Sequence of chain 1.A:
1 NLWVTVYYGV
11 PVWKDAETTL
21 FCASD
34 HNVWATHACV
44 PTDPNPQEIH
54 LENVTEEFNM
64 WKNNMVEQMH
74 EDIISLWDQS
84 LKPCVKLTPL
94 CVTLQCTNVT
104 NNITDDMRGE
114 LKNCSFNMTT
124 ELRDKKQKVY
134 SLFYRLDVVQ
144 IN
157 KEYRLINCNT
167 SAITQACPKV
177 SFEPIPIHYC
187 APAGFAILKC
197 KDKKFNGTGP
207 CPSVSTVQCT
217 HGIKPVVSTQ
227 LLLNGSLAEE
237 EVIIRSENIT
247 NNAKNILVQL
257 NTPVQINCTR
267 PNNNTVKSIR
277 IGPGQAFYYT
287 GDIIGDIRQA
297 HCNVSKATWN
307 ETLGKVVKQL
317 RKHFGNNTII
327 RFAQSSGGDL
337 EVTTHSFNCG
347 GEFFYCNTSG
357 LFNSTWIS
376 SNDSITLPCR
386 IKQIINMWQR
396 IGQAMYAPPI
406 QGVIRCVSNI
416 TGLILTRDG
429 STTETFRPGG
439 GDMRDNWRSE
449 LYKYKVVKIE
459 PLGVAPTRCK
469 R

Binding-site contacts:
Ligand atom O6 contacts residue TRP362 of chain 1.A at 3.5 Å.
Ligand atom O5 contacts residue TRP362 of chain 1.A at 3.5 Å.
Ligand atom C1 contacts residue ASN306 of chain 1.A at 1.5 Å.
Ligand atom C5 contacts residue TRP362 of chain 1.A at 3.8 Å (hydrophobic).
Ligand atom O7 contacts residue ASN306 of chain 1.A at 4.4 Å.
Ligand atom C2 contacts residue ASN306 of chain 1.A at 2.5 Å.
Ligand atom C1 contacts residue TRP362 of chain 1.A at 3.5 Å (hydrophobic).
Ligand atom C4 contacts residue ASN306 of chain 1.A at 4.4 Å.
Ligand atom C3 contacts residue ASN306 of chain 1.A at 3.9 Å.
Ligand atom N2 contacts residue ASN306 of chain 1.A at 2.9 Å (h-bond).
Ligand atom C7 contacts residue ASN306 of chain 1.A at 3.9 Å.
Ligand atom C5 contacts residue ASN306 of chain 1.A at 3.8 Å.
Ligand atom C6 contacts residue TRP362 of chain 1.A at 4.2 Å (hydrophobic).
Ligand atom O5 contacts residue ASN306 of chain 1.A at 2.5 Å (h-bond).

A protein and the small-molecule ligand that binds it are described below.
Small molecule (SMILES): CC(=O)N[C@@H]1[C@@H](O)[C@H](O)[C@@H](CO)O[C@H]1O